Binding-site contacts:
Ligand atom C3 contacts residue TRP97 of chain 3.F at 2.7 Å (hydrophobic).
Ligand atom C4 contacts residue ASN269 of chain 3.F at 3.7 Å.
Ligand atom C4 contacts residue TRP97 of chain 3.F at 4.1 Å (hydrophobic).
Ligand atom C2 contacts residue TRP97 of chain 3.F at 3.1 Å (hydrophobic).
Ligand atom C7 contacts residue ASN269 of chain 3.F at 3.5 Å.
Ligand atom O3 contacts residue PRO95 of chain 3.F at 4.4 Å.
Ligand atom C8 contacts residue TRP97 of chain 3.F at 4.0 Å (hydrophobic).
Ligand atom N2 contacts residue TRP97 of chain 3.F at 2.4 Å (h-bond).
Ligand atom O7 contacts residue ASN269 of chain 3.F at 3.4 Å (h-bond).
Ligand atom C1 contacts residue TRP97 of chain 3.F at 4.2 Å (hydrophobic).
Ligand atom O7 contacts residue TRP97 of chain 3.F at 3.8 Å.
Ligand atom C5 contacts residue ASN269 of chain 3.F at 3.0 Å.
Ligand atom C6 contacts residue ASN269 of chain 3.F at 4.3 Å.
Ligand atom O3 contacts residue ASN269 of chain 3.F at 4.4 Å.
Ligand atom O3 contacts residue TRP97 of chain 3.F at 2.5 Å (h-bond).
Ligand atom C8 contacts residue PRO99 of chain 3.F at 3.9 Å (hydrophobic).
Ligand atom O4 contacts residue TRP97 of chain 3.F at 3.8 Å.
Ligand atom N2 contacts residue ASN269 of chain 3.F at 2.8 Å (h-bond).
Ligand atom C1 contacts residue ASN269 of chain 3.F at 1.4 Å.
Ligand atom O5 contacts residue ASN269 of chain 3.F at 2.4 Å (h-bond).
Ligand atom C3 contacts residue ASN269 of chain 3.F at 3.1 Å.
Ligand atom C2 contacts residue ASN269 of chain 3.F at 2.5 Å.
Ligand atom C7 contacts residue TRP97 of chain 3.F at 3.3 Å (hydrophobic).

A protein and the small-molecule ligand that binds it are described below.
Small molecule (SMILES): CC(=O)N[C@@H]1[C@@H](O)[C@H](O)[C@@H](CO)O[C@H]1O

Sequence of chain 3.F:
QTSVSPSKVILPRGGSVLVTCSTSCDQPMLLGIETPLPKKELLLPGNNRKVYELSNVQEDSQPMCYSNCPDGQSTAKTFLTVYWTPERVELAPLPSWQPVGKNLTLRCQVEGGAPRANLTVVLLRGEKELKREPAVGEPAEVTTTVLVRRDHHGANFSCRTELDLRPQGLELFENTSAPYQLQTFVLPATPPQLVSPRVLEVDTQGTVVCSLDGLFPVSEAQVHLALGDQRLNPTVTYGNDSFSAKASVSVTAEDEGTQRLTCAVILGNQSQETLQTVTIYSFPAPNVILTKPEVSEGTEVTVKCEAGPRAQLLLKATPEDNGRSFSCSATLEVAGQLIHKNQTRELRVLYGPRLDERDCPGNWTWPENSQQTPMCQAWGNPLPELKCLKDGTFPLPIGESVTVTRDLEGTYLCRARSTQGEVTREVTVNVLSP